Binding-site contacts:
Ligand atom C1 contacts residue TRP155 of chain 1.B at 3.8 Å (hydrophobic).
Ligand atom C1 contacts residue ASN249 of chain 1.B at 1.4 Å.
Ligand atom O5 contacts residue TRP155 of chain 1.B at 3.8 Å.
Ligand atom C5 contacts residue ASN249 of chain 1.B at 3.7 Å.
Ligand atom O5 contacts residue ASN249 of chain 1.B at 2.4 Å (h-bond).
Ligand atom C2 contacts residue ASN249 of chain 1.B at 2.5 Å.
Ligand atom C5 contacts residue TRP155 of chain 1.B at 3.5 Å (hydrophobic).
Ligand atom C6 contacts residue TRP155 of chain 1.B at 3.9 Å (hydrophobic).
Ligand atom C3 contacts residue TRP155 of chain 1.B at 4.5 Å (hydrophobic).
Ligand atom C4 contacts residue ASN249 of chain 1.B at 4.2 Å.
Ligand atom O7 contacts residue VAL247 of chain 1.B at 4.3 Å.
Ligand atom C3 contacts residue ASN249 of chain 1.B at 3.8 Å.
Ligand atom N2 contacts residue ASN249 of chain 1.B at 2.8 Å (h-bond).
Ligand atom O7 contacts residue ASN249 of chain 1.B at 3.4 Å (h-bond).
Ligand atom C7 contacts residue ASN249 of chain 1.B at 3.5 Å.
Ligand atom O4 contacts residue TRP155 of chain 1.B at 4.3 Å.

A small-molecule ligand and the protein it binds are described below.
Small molecule (SMILES): CC(=O)N[C@@H]1[C@@H](O)[C@H](O)[C@@H](CO)O[C@H]1O

Sequence of chain 1.B:
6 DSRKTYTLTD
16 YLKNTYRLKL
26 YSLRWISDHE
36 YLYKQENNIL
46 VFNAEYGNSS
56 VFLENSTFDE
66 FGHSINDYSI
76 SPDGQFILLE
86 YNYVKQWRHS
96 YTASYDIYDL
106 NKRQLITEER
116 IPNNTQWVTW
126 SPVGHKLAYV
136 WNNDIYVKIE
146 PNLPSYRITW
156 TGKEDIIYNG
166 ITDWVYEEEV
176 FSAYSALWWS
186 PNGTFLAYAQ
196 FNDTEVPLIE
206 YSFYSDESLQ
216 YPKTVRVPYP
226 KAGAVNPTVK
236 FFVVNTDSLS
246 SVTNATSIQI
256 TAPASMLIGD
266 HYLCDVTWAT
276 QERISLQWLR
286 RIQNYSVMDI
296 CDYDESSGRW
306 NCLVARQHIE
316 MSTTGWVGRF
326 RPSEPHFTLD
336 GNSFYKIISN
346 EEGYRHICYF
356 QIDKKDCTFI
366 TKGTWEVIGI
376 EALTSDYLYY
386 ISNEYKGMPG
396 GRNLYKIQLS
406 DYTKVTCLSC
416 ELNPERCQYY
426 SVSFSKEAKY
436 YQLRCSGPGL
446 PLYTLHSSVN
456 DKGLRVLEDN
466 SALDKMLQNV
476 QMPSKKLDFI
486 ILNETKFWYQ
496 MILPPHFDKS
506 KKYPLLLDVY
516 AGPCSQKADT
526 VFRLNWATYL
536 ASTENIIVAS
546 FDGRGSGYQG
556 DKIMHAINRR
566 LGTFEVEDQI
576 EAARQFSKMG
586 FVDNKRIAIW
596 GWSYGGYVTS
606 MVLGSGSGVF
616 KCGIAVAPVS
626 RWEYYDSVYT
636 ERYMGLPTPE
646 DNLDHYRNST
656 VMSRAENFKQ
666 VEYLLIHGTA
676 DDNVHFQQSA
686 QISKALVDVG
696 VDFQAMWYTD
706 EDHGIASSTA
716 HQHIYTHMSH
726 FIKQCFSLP